Sequence of chain 1.H:
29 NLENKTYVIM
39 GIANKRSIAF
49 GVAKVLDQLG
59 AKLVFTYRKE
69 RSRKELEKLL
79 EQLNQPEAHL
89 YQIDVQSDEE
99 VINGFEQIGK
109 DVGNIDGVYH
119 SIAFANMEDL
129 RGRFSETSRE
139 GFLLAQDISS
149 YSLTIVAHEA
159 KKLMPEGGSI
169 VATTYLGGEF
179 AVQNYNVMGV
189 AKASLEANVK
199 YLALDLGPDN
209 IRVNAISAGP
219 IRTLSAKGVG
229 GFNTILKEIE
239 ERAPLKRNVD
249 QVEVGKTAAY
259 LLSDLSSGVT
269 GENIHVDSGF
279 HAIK

The protein below binds the small molecule below.
Small molecule (SMILES): CCCCCCc1cc(O)c(Oc2ccccc2)cc1F

Binding-site contacts:
Ligand atom CAJ contacts residue NAP1 of chain 1.CA at 3.5 Å.
Ligand atom CAH contacts residue VAL227 of chain 1.H at 3.7 Å (hydrophobic).
Ligand atom CAU contacts residue NAP1 of chain 1.CA at 3.3 Å.
Ligand atom CAO contacts residue TYR173 of chain 1.H at 3.9 Å (hydrophobic).
Ligand atom CAQ contacts residue TYR183 of chain 1.H at 3.4 Å (hydrophobic).
Ligand atom CAS contacts residue NAP1 of chain 1.CA at 3.7 Å.
Ligand atom CAI contacts residue NAP1 of chain 1.CA at 3.3 Å.
Ligand atom CAS contacts residue SER223 of chain 1.H at 3.7 Å.
Ligand atom CAR contacts residue NAP1 of chain 1.CA at 3.2 Å.
Ligand atom OAP contacts residue NAP1 of chain 1.CA at 3.1 Å (h-bond).
Ligand atom FAC contacts residue NAP1 of chain 1.CA at 3.1 Å.
Ligand atom CAA contacts residue GLY228 of chain 1.H at 3.7 Å.
Ligand atom CAK contacts residue VAL227 of chain 1.H at 3.3 Å (hydrophobic).
Ligand atom CAM contacts residue PHE230 of chain 1.H at 3.8 Å (hydrophobic).
Ligand atom CAT contacts residue NAP1 of chain 1.CA at 3.2 Å.
Ligand atom CAG contacts residue SER223 of chain 1.H at 3.4 Å.
Ligand atom CAF contacts residue LEU128 of chain 1.H at 3.7 Å (hydrophobic).
Ligand atom CAD contacts residue MET186 of chain 1.H at 3.8 Å (hydrophobic).
Ligand atom CAD contacts residue ALA123 of chain 1.H at 3.9 Å (hydrophobic).
Ligand atom OAB contacts residue TYR183 of chain 1.H at 2.6 Å (h-bond).
Ligand atom CAA contacts residue VAL180 of chain 1.H at 3.8 Å (hydrophobic).
Ligand atom CAI contacts residue TYR183 of chain 1.H at 3.4 Å (hydrophobic).
Ligand atom CAM contacts residue TYR173 of chain 1.H at 3.9 Å (hydrophobic).
Ligand atom FAC contacts residue PHE230 of chain 1.H at 3.3 Å.
Ligand atom CAG contacts residue ALA121 of chain 1.H at 3.9 Å (hydrophobic).
Ligand atom CAQ contacts residue NAP1 of chain 1.CA at 3.3 Å.
Ligand atom CAO contacts residue NAP1 of chain 1.CA at 3.3 Å.
Ligand atom OAP contacts residue SER223 of chain 1.H at 3.7 Å.
Ligand atom CAE contacts residue SER223 of chain 1.H at 3.9 Å.
Ligand atom CAN contacts residue TYR173 of chain 1.H at 3.8 Å (hydrophobic).
Ligand atom OAB contacts residue NAP1 of chain 1.CA at 2.5 Å (h-bond).
Ligand atom CAE contacts residue ALA121 of chain 1.H at 3.6 Å (hydrophobic).
Ligand atom CAF contacts residue VAL227 of chain 1.H at 3.9 Å (hydrophobic).
Ligand atom CAD contacts residue LEU128 of chain 1.H at 3.9 Å (hydrophobic).
Ligand atom CAL contacts residue TYR173 of chain 1.H at 3.6 Å (hydrophobic).
Ligand atom FAC contacts residue ALA224 of chain 1.H at 3.0 Å.
Ligand atom CAA contacts residue GLN181 of chain 1.H at 3.0 Å.
Ligand atom CAE contacts residue PHE122 of chain 1.H at 3.9 Å (hydrophobic).
Ligand atom CAL contacts residue ILE233 of chain 1.H at 3.8 Å (hydrophobic).
Ligand atom OAB contacts residue LYS190 of chain 1.H at 3.5 Å.